Sequence of chain 3.B:
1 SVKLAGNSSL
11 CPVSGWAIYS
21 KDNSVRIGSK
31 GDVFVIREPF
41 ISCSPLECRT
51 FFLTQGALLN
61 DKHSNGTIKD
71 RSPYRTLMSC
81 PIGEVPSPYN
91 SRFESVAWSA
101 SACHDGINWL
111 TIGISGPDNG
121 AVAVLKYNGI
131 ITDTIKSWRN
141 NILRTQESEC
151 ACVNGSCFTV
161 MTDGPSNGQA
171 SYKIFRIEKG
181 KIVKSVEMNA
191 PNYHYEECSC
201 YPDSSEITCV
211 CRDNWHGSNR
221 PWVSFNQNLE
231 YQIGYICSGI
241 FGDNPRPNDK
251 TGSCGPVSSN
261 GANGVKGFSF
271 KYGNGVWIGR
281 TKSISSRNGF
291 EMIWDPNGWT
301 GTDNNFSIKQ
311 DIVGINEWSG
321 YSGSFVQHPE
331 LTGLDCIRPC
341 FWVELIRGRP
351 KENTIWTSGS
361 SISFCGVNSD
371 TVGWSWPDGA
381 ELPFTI

This small molecule binds to this protein.
Small molecule (SMILES): CC(=O)N[C@@H]1[C@@H](O)[C@H](O)[C@@H](CO)O[C@H]1O

Binding-site contacts:
Ligand atom C5 contacts residue THR67 of chain 3.B at 4.2 Å.
Ligand atom N2 contacts residue ILE355 of chain 3.B at 4.4 Å.
Ligand atom O5 contacts residue THR67 of chain 3.B at 3.8 Å.
Ligand atom C7 contacts residue ASN65 of chain 3.B at 3.4 Å.
Ligand atom N2 contacts residue ASN65 of chain 3.B at 3.0 Å (h-bond).
Ligand atom O7 contacts residue ASN65 of chain 3.B at 3.4 Å (h-bond).
Ligand atom C6 contacts residue THR67 of chain 3.B at 4.0 Å.
Ligand atom O7 contacts residue LYS62 of chain 3.B at 3.9 Å.
Ligand atom C5 contacts residue ASN65 of chain 3.B at 3.7 Å.
Ligand atom C7 contacts residue ILE355 of chain 3.B at 4.3 Å (hydrophobic).
Ligand atom O5 contacts residue ASN65 of chain 3.B at 2.4 Å (h-bond).
Ligand atom C8 contacts residue LYS62 of chain 3.B at 4.3 Å.
Ligand atom C2 contacts residue ASN65 of chain 3.B at 2.5 Å.
Ligand atom C1 contacts residue ASN65 of chain 3.B at 1.5 Å.
Ligand atom C8 contacts residue ILE355 of chain 3.B at 3.9 Å (hydrophobic).
Ligand atom C3 contacts residue ASN65 of chain 3.B at 3.8 Å.
Ligand atom C4 contacts residue ASN65 of chain 3.B at 4.3 Å.